Sequence of chain 1.A:
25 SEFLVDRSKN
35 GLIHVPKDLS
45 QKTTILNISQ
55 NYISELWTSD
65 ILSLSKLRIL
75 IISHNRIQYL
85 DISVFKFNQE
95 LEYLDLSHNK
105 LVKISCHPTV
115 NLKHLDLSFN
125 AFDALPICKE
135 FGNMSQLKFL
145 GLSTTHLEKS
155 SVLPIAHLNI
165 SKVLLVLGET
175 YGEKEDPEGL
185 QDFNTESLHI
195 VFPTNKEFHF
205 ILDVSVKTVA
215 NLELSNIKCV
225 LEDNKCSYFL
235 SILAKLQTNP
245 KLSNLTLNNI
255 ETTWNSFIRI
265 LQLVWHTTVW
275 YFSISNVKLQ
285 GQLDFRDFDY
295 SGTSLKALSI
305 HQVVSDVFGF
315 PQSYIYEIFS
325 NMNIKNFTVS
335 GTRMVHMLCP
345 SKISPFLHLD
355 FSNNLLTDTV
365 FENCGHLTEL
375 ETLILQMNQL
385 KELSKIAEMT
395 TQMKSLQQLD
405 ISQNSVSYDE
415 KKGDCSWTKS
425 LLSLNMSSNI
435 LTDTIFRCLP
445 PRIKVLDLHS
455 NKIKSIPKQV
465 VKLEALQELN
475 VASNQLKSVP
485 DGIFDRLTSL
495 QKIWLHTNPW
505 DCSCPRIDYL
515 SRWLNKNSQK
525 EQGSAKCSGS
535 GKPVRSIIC

Binding-site contacts:
Ligand atom C5 contacts residue ASN429 of chain 1.A at 3.7 Å.
Ligand atom C8 contacts residue ASN429 of chain 1.A at 4.4 Å.
Ligand atom O4 contacts residue HIS453 of chain 1.A at 3.9 Å.
Ligand atom C1 contacts residue ASN429 of chain 1.A at 1.4 Å.
Ligand atom C6 contacts residue SER406 of chain 1.A at 3.8 Å.
Ligand atom C7 contacts residue HIS453 of chain 1.A at 4.4 Å.
Ligand atom O6 contacts residue GLN380 of chain 1.A at 3.3 Å (h-bond).
Ligand atom C6 contacts residue GLN380 of chain 1.A at 3.4 Å.
Ligand atom C7 contacts residue ASP451 of chain 1.A at 3.6 Å.
Ligand atom C1 contacts residue ASP451 of chain 1.A at 3.5 Å.
Ligand atom O7 contacts residue ASN429 of chain 1.A at 3.6 Å.
Ligand atom O5 contacts residue SER406 of chain 1.A at 3.5 Å (h-bond).
Ligand atom C5 contacts residue GLN380 of chain 1.A at 4.3 Å.
Ligand atom C6 contacts residue SER431 of chain 1.A at 4.3 Å.
Ligand atom O6 contacts residue GLN407 of chain 1.A at 2.5 Å (h-bond).
Ligand atom N2 contacts residue ASN429 of chain 1.A at 2.8 Å (h-bond).
Ligand atom O6 contacts residue SER431 of chain 1.A at 3.8 Å.
Ligand atom N2 contacts residue ASP451 of chain 1.A at 2.6 Å (salt-bridge).
Ligand atom C8 contacts residue ASP451 of chain 1.A at 3.8 Å.
Ligand atom C4 contacts residue ASN429 of chain 1.A at 4.2 Å.
Ligand atom C1 contacts residue SER431 of chain 1.A at 3.7 Å.
Ligand atom C1 contacts residue SER406 of chain 1.A at 4.4 Å.
Ligand atom O5 contacts residue GLN380 of chain 1.A at 3.9 Å.
Ligand atom O5 contacts residue ASP404 of chain 1.A at 4.2 Å.
Ligand atom C8 contacts residue GLN407 of chain 1.A at 3.9 Å.
Ligand atom O7 contacts residue HIS453 of chain 1.A at 3.4 Å.
Ligand atom C8 contacts residue VAL449 of chain 1.A at 4.0 Å (hydrophobic).
Ligand atom C3 contacts residue ASN429 of chain 1.A at 3.7 Å.
Ligand atom C3 contacts residue ASP451 of chain 1.A at 3.2 Å.
Ligand atom O3 contacts residue ASP451 of chain 1.A at 3.9 Å.
Ligand atom C6 contacts residue GLN407 of chain 1.A at 3.4 Å.
Ligand atom C5 contacts residue SER431 of chain 1.A at 3.5 Å.
Ligand atom C2 contacts residue ASN429 of chain 1.A at 2.4 Å.
Ligand atom C5 contacts residue SER406 of chain 1.A at 4.1 Å.
Ligand atom C7 contacts residue ASN429 of chain 1.A at 3.4 Å.
Ligand atom O5 contacts residue ASN429 of chain 1.A at 2.4 Å (h-bond).
Ligand atom C2 contacts residue ASP451 of chain 1.A at 3.2 Å.
Ligand atom C3 contacts residue HIS453 of chain 1.A at 4.3 Å.
Ligand atom O5 contacts residue SER431 of chain 1.A at 3.6 Å.
Ligand atom O6 contacts residue SER406 of chain 1.A at 2.9 Å (h-bond).

A small-molecule ligand and the protein it binds are described below.
Small molecule (SMILES): CC(=O)N[C@H]1[C@H](O[C@H]2[C@H](O)[C@@H](NC(C)=O)CO[C@@H]2CO)O[C@H](CO)[C@@H](O)[C@@H]1O